Binding-site contacts:
Ligand atom CZ contacts residue GLU51 of chain 2.B at 4.0 Å.
Ligand atom NH2 contacts residue GLU51 of chain 2.B at 4.1 Å.
Ligand atom NH1 contacts residue GLU51 of chain 2.B at 4.3 Å.
Ligand atom NE contacts residue GLU51 of chain 2.B at 4.1 Å.
Ligand atom CZ contacts residue ASP71 of chain 2.B at 3.7 Å.
Ligand atom NE contacts residue ASP71 of chain 2.B at 3.1 Å (salt-bridge).
Ligand atom NH2 contacts residue ASP71 of chain 2.B at 2.9 Å (salt-bridge).

This protein binds this small molecule.
Small molecule (SMILES): NC(=[NH2+])NCCC[C@H](N)C(=O)O

Sequence of chain 2.B:
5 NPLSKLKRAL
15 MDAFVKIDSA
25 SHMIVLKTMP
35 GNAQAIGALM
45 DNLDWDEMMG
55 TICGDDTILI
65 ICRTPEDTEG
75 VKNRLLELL